Binding-site contacts:
Ligand atom N2 contacts residue THR394 of chain 1.J at 4.1 Å.
Ligand atom C2 contacts residue THR394 of chain 1.J at 4.1 Å.
Ligand atom C4 contacts residue ASN392 of chain 1.J at 4.3 Å.
Ligand atom O5 contacts residue ASN392 of chain 1.J at 2.4 Å (h-bond).
Ligand atom O6 contacts residue LYS395 of chain 1.J at 4.4 Å.
Ligand atom C3 contacts residue ASN392 of chain 1.J at 3.8 Å.
Ligand atom C1 contacts residue ASN392 of chain 1.J at 1.4 Å.
Ligand atom C3 contacts residue THR394 of chain 1.J at 4.3 Å.
Ligand atom N2 contacts residue ASN392 of chain 1.J at 2.9 Å (h-bond).
Ligand atom O5 contacts residue THR394 of chain 1.J at 4.0 Å.
Ligand atom O7 contacts residue ASN392 of chain 1.J at 3.4 Å (h-bond).
Ligand atom C1 contacts residue THR394 of chain 1.J at 3.3 Å.
Ligand atom C2 contacts residue ASN392 of chain 1.J at 2.5 Å.
Ligand atom C7 contacts residue ASN392 of chain 1.J at 3.3 Å.
Ligand atom C8 contacts residue THR379 of chain 1.J at 4.3 Å.
Ligand atom C5 contacts residue ASN392 of chain 1.J at 3.6 Å.
Ligand atom C5 contacts residue THR394 of chain 1.J at 4.1 Å.
Ligand atom C8 contacts residue ASN392 of chain 1.J at 4.0 Å.
Ligand atom O7 contacts residue ARG419 of chain 1.J at 4.2 Å.

This small molecule binds to this protein.
Small molecule (SMILES): CC(=O)N[C@H]1[C@H](O[C@H]2[C@H](O)[C@@H](NC(C)=O)CO[C@@H]2CO)O[C@H](CO)[C@@H](O)[C@@H]1O

Sequence of chain 1.J:
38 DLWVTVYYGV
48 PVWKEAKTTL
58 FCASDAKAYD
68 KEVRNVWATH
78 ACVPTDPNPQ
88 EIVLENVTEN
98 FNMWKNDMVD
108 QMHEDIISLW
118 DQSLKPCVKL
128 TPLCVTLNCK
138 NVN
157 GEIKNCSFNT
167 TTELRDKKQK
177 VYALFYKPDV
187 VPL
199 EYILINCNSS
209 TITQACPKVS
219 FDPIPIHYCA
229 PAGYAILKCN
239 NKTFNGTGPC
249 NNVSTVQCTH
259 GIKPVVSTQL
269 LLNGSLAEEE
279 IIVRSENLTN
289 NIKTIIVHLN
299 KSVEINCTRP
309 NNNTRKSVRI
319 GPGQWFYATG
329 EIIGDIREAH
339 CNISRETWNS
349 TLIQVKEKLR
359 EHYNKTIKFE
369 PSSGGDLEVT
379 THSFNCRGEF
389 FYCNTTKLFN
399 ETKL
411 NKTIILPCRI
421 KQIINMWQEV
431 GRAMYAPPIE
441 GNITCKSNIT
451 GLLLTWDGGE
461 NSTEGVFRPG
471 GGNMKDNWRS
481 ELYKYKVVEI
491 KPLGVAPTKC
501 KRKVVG